Sequence of chain 5.A:
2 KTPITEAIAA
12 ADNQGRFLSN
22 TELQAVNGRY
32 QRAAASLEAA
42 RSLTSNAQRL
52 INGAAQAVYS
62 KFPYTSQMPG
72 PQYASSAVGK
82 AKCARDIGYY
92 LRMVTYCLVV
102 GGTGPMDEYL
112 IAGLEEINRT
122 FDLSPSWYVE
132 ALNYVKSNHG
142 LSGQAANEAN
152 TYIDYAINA

Binding-site contacts:
Ligand atom O2A contacts residue ILE67 of chain 3.B at 3.3 Å.
Ligand atom OB contacts residue THR75 of chain 3.B at 3.0 Å (h-bond).
Ligand atom CBB contacts residue TYR90 of chain 5.A at 3.5 Å (hydrophobic).
Ligand atom O2D contacts residue PHE122 of chain 5.A at 3.5 Å.
Ligand atom C2C contacts residue CYS84 of chain 5.A at 3.3 Å (hydrophobic).
Ligand atom C1C contacts residue GLN73 of chain 5.A at 3.6 Å.
Ligand atom CBD contacts residue PRO72 of chain 5.A at 3.2 Å (hydrophobic).
Ligand atom C1A contacts residue ARG86 of chain 5.A at 3.1 Å.
Ligand atom NB contacts residue ASN76 of chain 3.B at 3.4 Å (h-bond).
Ligand atom CBC contacts residue CYS84 of chain 5.A at 2.7 Å (hydrophobic).
Ligand atom CMD contacts residue TYR74 of chain 5.A at 3.5 Å (hydrophobic).
Ligand atom OC contacts residue ALA75 of chain 5.A at 2.9 Å (h-bond).
Ligand atom CMD contacts residue PRO72 of chain 5.A at 3.4 Å (hydrophobic).
Ligand atom CMD contacts residue GLN73 of chain 5.A at 3.4 Å.
Ligand atom C4B contacts residue ASN76 of chain 3.B at 3.4 Å.
Ligand atom OC contacts residue GLN73 of chain 5.A at 3.4 Å (h-bond).
Ligand atom C1C contacts residue TRP128 of chain 5.A at 3.5 Å (hydrophobic).
Ligand atom O1A contacts residue LYS83 of chain 5.A at 2.8 Å (salt-bridge).
Ligand atom CAD contacts residue PRO72 of chain 5.A at 3.2 Å (hydrophobic).
Ligand atom NA contacts residue ASP87 of chain 5.A at 2.8 Å (salt-bridge).
Ligand atom CGD contacts residue PRO72 of chain 5.A at 3.4 Å (hydrophobic).
Ligand atom OC contacts residue TYR74 of chain 5.A at 3.2 Å.
Ligand atom O2A contacts residue ARG86 of chain 5.A at 2.7 Å (salt-bridge).
Ligand atom CHD contacts residue TYR129 of chain 5.A at 3.3 Å (hydrophobic).
Ligand atom CMA contacts residue ASN76 of chain 3.B at 3.5 Å.
Ligand atom ND contacts residue TYR129 of chain 5.A at 3.5 Å (h-bond).
Ligand atom OC contacts residue THR66 of chain 5.A at 3.4 Å.
Ligand atom O2D contacts residue ARG57 of chain 3.B at 2.8 Å (salt-bridge).
Ligand atom CAB contacts residue TYR110 of chain 5.A at 3.3 Å (hydrophobic).
Ligand atom C3C contacts residue CYS84 of chain 5.A at 2.7 Å (hydrophobic).
Ligand atom C4A contacts residue ARG86 of chain 5.A at 3.3 Å.
Ligand atom CAC contacts residue CYS84 of chain 5.A at 2.1 Å (hydrophobic).
Ligand atom ND contacts residue ASP87 of chain 5.A at 2.9 Å (salt-bridge).
Ligand atom C2B contacts residue ASN76 of chain 3.B at 3.5 Å.
Ligand atom CMC contacts residue VAL59 of chain 5.A at 3.4 Å (hydrophobic).
Ligand atom CHB contacts residue ASP87 of chain 5.A at 3.5 Å.
Ligand atom NC contacts residue GLN73 of chain 5.A at 3.0 Å (h-bond).
Ligand atom NA contacts residue ARG86 of chain 5.A at 2.9 Å (salt-bridge).
Ligand atom C1B contacts residue ASN76 of chain 3.B at 3.4 Å.
Ligand atom CHA contacts residue ARG86 of chain 5.A at 3.6 Å.

Sequence of chain 3.B:
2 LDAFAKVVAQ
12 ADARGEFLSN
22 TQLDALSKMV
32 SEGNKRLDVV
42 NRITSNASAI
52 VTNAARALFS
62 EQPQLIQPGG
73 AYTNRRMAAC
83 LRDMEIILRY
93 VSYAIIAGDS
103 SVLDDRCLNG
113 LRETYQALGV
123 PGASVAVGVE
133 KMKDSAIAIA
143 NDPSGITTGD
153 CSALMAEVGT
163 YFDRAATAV

A protein and the small-molecule ligand that binds it are described below.
Small molecule (SMILES): C=CC1=C(C)/C(=C/c2[nH]c(/C=C3\N=C(/C=C4\NC(=O)C(C)=C4C=C)C(C)=C3CCC(=O)O)c(CCC(=O)O)c2C)NC1=O